Binding-site contacts:
Ligand atom C2 contacts residue SER129 of chain 2.A at 4.0 Å.
Ligand atom O3 contacts residue TYR131 of chain 2.A at 3.7 Å.
Ligand atom O3 contacts residue LEU132 of chain 2.A at 3.1 Å (h-bond).
Ligand atom C1 contacts residue PHE118 of chain 2.A at 3.7 Å (hydrophobic).
Ligand atom C2 contacts residue TYR131 of chain 2.A at 4.5 Å (hydrophobic).
Ligand atom C3 contacts residue TYR131 of chain 2.A at 3.7 Å (hydrophobic).
Ligand atom O1 contacts residue PRO181 of chain 3.A at 3.7 Å.
Ligand atom C2 contacts residue LEU132 of chain 2.A at 3.8 Å (hydrophobic).
Ligand atom C3 contacts residue PRO120 of chain 2.A at 4.1 Å (hydrophobic).
Ligand atom C2 contacts residue PHE118 of chain 2.A at 3.9 Å (hydrophobic).
Ligand atom O3 contacts residue GLY130 of chain 2.A at 4.4 Å.
Ligand atom O1 contacts residue LEU132 of chain 2.A at 3.8 Å.
Ligand atom O4 contacts residue PHE118 of chain 2.A at 4.1 Å.
Ligand atom O4 contacts residue TYR131 of chain 2.A at 4.3 Å.
Ligand atom O1 contacts residue PHE118 of chain 2.A at 4.0 Å.
Ligand atom O4 contacts residue SER124 of chain 2.A at 3.5 Å.
Ligand atom O2 contacts residue PHE118 of chain 2.A at 3.7 Å.
Ligand atom C1 contacts residue LEU132 of chain 2.A at 4.3 Å (hydrophobic).
Ligand atom O3 contacts residue SER129 of chain 2.A at 3.0 Å (h-bond).
Ligand atom C3 contacts residue LEU132 of chain 2.A at 4.1 Å (hydrophobic).
Ligand atom C1 contacts residue PRO181 of chain 3.A at 4.4 Å (hydrophobic).
Ligand atom O4 contacts residue PRO120 of chain 2.A at 4.1 Å.
Ligand atom C3 contacts residue PHE118 of chain 2.A at 3.5 Å (hydrophobic).

Sequence of chain 2.A:
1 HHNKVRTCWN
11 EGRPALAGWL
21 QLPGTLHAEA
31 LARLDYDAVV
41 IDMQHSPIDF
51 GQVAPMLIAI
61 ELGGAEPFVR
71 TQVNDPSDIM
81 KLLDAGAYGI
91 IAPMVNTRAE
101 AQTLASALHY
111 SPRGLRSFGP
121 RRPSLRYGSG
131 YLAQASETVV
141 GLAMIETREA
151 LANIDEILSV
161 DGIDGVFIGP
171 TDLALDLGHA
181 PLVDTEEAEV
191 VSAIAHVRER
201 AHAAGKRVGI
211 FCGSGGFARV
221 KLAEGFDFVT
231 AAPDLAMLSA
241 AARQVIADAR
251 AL

Sequence of chain 3.A:
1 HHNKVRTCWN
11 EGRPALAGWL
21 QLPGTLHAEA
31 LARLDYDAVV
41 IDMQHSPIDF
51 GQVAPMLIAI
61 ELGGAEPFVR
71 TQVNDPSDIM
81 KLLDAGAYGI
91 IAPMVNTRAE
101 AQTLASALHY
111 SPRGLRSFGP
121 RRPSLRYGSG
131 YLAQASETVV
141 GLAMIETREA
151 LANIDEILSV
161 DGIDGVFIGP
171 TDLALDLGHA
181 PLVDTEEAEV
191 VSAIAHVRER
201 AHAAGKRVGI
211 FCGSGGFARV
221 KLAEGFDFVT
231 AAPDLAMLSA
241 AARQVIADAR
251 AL

This protein binds this small molecule.
Small molecule (SMILES): O=C(O)C(=O)CO